This protein binds this small molecule.
Small molecule (SMILES): O=S1(=O)CCCC1

Binding-site contacts:
Ligand atom O1 contacts residue ASN303 of chain 3.A at 3.2 Å.
Ligand atom O contacts residue PRO301 of chain 3.A at 3.4 Å.
Ligand atom C3 contacts residue PRO301 of chain 3.A at 3.7 Å (hydrophobic).
Ligand atom S contacts residue GLN294 of chain 3.A at 3.8 Å.
Ligand atom S contacts residue ILE302 of chain 3.A at 4.2 Å.
Ligand atom O1 contacts residue ILE302 of chain 3.A at 4.3 Å.
Ligand atom C2 contacts residue PRO301 of chain 3.A at 3.8 Å (hydrophobic).
Ligand atom O1 contacts residue GLN294 of chain 3.A at 3.0 Å (h-bond).
Ligand atom O contacts residue ILE302 of chain 3.A at 3.9 Å.
Ligand atom C contacts residue GLN294 of chain 3.A at 4.2 Å.
Ligand atom C3 contacts residue ILE302 of chain 3.A at 4.0 Å (hydrophobic).
Ligand atom S contacts residue ASN303 of chain 3.A at 4.1 Å.
Ligand atom C3 contacts residue ASN303 of chain 3.A at 3.8 Å.
Ligand atom O contacts residue ASN303 of chain 3.A at 4.3 Å.
Ligand atom O contacts residue GLN294 of chain 3.A at 3.9 Å.

Sequence of chain 3.A:
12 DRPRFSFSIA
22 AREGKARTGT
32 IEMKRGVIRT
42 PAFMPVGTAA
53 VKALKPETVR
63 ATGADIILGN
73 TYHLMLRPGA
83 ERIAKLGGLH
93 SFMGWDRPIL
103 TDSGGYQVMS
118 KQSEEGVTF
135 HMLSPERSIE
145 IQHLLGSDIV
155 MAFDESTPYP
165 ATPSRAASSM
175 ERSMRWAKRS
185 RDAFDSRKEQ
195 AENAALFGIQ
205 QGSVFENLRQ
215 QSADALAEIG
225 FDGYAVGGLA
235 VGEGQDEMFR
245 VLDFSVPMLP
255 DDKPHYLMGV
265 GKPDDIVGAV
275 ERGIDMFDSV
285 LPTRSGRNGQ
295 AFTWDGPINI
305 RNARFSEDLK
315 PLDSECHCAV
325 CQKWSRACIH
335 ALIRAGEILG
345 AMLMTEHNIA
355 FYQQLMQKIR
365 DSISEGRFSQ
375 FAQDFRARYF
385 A